Binding-site contacts:
Ligand atom N30 contacts residue GLY40 of chain 1.A at 3.1 Å (h-bond).
Ligand atom O9 contacts residue THR238 of chain 1.A at 3.3 Å (h-bond).
Ligand atom C25 contacts residue THR237 of chain 1.A at 3.6 Å.
Ligand atom O28 contacts residue ASP38 of chain 1.A at 2.6 Å (salt-bridge).
Ligand atom C15 contacts residue ALA341 of chain 1.A at 3.6 Å (hydrophobic).
Ligand atom C19 contacts residue GLY236 of chain 1.A at 3.4 Å.
Ligand atom C35 contacts residue PRO76 of chain 1.A at 3.5 Å (hydrophobic).
Ligand atom C4 contacts residue GLY236 of chain 1.A at 3.1 Å.
Ligand atom C33 contacts residue THR78 of chain 1.A at 3.3 Å.
Ligand atom C17 contacts residue THR238 of chain 1.A at 3.2 Å.
Ligand atom O28 contacts residue SER41 of chain 1.A at 3.5 Å.
Ligand atom C31 contacts residue GLY40 of chain 1.A at 3.5 Å.
Ligand atom N24 contacts residue GLY236 of chain 1.A at 2.9 Å (h-bond).
Ligand atom C41 contacts residue GLY236 of chain 1.A at 3.4 Å.
Ligand atom O26 contacts residue TYR77 of chain 1.A at 3.5 Å.
Ligand atom C40 contacts residue VAL75 of chain 1.A at 3.5 Å (hydrophobic).
Ligand atom C41 contacts residue ASP38 of chain 1.A at 3.4 Å.
Ligand atom C17 contacts residue GLY17 of chain 1.A at 3.4 Å.
Ligand atom C6 contacts residue GLN79 of chain 1.A at 3.3 Å.
Ligand atom C1 contacts residue GLN79 of chain 1.A at 3.6 Å.
Ligand atom N10 contacts residue GLY236 of chain 1.A at 3.3 Å (h-bond).
Ligand atom C14 contacts residue SER235 of chain 1.A at 3.3 Å.
Ligand atom O28 contacts residue GLY40 of chain 1.A at 3.5 Å (h-bond).
Ligand atom C17 contacts residue GLY19 of chain 1.A at 3.2 Å.
Ligand atom C16 contacts residue THR238 of chain 1.A at 3.4 Å.
Ligand atom C17 contacts residue GLN18 of chain 1.A at 3.5 Å.
Ligand atom C2 contacts residue GLN79 of chain 1.A at 3.5 Å.
Ligand atom N30 contacts residue ASP234 of chain 1.A at 2.7 Å (salt-bridge).
Ligand atom C37 contacts residue GLY40 of chain 1.A at 3.3 Å.
Ligand atom O22 contacts residue GLY236 of chain 1.A at 3.4 Å (h-bond).
Ligand atom C12 contacts residue THR238 of chain 1.A at 3.4 Å.
Ligand atom O26 contacts residue THR78 of chain 1.A at 3.2 Å (h-bond).
Ligand atom C31 contacts residue ASP234 of chain 1.A at 3.6 Å.
Ligand atom N24 contacts residue THR237 of chain 1.A at 3.5 Å (h-bond).
Ligand atom C21 contacts residue GLY236 of chain 1.A at 3.6 Å.
Ligand atom C27 contacts residue ASP38 of chain 1.A at 3.5 Å.
Ligand atom O26 contacts residue GLN79 of chain 1.A at 3.2 Å (h-bond).
Ligand atom O28 contacts residue TYR77 of chain 1.A at 3.4 Å.
Ligand atom C16 contacts residue GLY19 of chain 1.A at 3.3 Å.
Ligand atom C29 contacts residue ASP234 of chain 1.A at 3.2 Å.

Sequence of chain 1.A:
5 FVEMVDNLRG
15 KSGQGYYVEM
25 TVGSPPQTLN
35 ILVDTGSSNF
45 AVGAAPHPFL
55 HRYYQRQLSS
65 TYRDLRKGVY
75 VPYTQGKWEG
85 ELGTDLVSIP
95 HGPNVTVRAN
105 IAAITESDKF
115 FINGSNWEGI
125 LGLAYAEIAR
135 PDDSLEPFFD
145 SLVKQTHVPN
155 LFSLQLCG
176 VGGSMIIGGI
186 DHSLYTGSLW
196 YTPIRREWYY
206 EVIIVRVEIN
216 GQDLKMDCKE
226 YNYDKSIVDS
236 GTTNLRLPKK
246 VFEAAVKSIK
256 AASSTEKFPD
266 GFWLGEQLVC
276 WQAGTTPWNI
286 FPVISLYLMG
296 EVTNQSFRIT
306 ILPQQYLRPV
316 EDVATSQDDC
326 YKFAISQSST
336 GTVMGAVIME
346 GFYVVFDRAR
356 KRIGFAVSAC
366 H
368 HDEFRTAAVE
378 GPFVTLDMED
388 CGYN

This small molecule binds to this protein.
Small molecule (SMILES): Cc1cc2cc(c1)C(=O)N[C@@H](c1ccccc1)C/C=C/COC[C@@H]([C@H](O)CNCc1cccc(C(C)C)c1)NC2=O